A protein and the small-molecule ligand that binds it are described below.
Small molecule (SMILES): CC(=O)N[C@H]1[C@H](O[C@H]2[C@H](O)[C@@H](NC(C)=O)CO[C@@H]2CO)O[C@H](CO)[C@@H](O[C@@H]2O[C@H](CO)[C@@H](O)[C@H](O)[C@@H]2O)[C@@H]1O

Sequence of chain 1.C:
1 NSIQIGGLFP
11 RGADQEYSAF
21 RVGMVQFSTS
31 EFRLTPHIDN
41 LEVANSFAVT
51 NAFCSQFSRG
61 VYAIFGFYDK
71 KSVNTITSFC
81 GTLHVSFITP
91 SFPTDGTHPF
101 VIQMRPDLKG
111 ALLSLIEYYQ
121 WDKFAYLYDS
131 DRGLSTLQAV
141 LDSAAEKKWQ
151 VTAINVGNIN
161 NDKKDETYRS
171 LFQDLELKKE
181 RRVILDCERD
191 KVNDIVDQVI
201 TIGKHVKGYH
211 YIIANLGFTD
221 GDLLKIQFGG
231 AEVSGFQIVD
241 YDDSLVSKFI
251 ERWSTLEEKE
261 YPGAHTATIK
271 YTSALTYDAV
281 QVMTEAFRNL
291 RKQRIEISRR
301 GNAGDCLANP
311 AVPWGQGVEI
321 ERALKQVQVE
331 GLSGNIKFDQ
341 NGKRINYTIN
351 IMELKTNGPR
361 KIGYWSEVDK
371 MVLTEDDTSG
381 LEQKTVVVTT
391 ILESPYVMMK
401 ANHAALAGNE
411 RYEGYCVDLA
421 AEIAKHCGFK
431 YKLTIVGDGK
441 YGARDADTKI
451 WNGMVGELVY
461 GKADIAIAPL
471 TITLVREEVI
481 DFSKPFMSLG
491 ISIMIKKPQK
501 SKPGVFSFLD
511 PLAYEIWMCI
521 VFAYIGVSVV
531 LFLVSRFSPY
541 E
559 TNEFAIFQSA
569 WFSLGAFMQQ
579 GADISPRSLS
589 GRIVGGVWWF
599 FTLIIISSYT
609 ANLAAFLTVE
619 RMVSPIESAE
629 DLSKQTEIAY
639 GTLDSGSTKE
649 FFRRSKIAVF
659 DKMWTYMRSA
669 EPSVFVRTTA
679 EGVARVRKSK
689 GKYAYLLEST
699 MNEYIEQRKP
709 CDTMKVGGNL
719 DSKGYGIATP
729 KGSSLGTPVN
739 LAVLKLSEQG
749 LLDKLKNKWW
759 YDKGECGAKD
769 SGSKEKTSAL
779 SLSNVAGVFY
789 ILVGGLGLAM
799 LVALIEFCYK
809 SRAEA

Binding-site contacts:
Ligand atom C4 contacts residue ASN346 of chain 1.C at 4.1 Å.
Ligand atom N2 contacts residue ASN346 of chain 1.C at 3.1 Å (h-bond).
Ligand atom C7 contacts residue ASN335 of chain 1.C at 4.4 Å.
Ligand atom C1 contacts residue ASN346 of chain 1.C at 1.4 Å.
Ligand atom O6 contacts residue ASN335 of chain 1.C at 2.7 Å (h-bond).
Ligand atom O5 contacts residue ASN335 of chain 1.C at 4.3 Å.
Ligand atom C8 contacts residue ASN335 of chain 1.C at 4.1 Å.
Ligand atom C5 contacts residue ASN346 of chain 1.C at 3.4 Å.
Ligand atom C7 contacts residue ASN346 of chain 1.C at 4.0 Å.
Ligand atom C6 contacts residue ASN346 of chain 1.C at 3.4 Å.
Ligand atom C5 contacts residue ASN335 of chain 1.C at 3.7 Å.
Ligand atom O6 contacts residue GLN328 of chain 1.C at 3.1 Å (h-bond).
Ligand atom C3 contacts residue ASN346 of chain 1.C at 3.8 Å.
Ligand atom C2 contacts residue ASN346 of chain 1.C at 2.5 Å.
Ligand atom O7 contacts residue ASN346 of chain 1.C at 4.3 Å.
Ligand atom C6 contacts residue GLN328 of chain 1.C at 3.8 Å.
Ligand atom O5 contacts residue ASN346 of chain 1.C at 2.4 Å (h-bond).
Ligand atom C6 contacts residue ASN335 of chain 1.C at 3.2 Å.
Ligand atom N2 contacts residue ASN335 of chain 1.C at 3.8 Å.